A small-molecule ligand and the protein it binds are described below.
Small molecule (SMILES): CC(=O)N[C@H]1[C@@H](O[C@H]2[C@H](O)[C@@H](NC(C)=O)CO[C@@H]2CO)O[C@H](CO)[C@@H](O[C@@H]2O[C@H](CO)[C@@H](O)[C@H](O)[C@@H]2O)[C@@H]1O

Binding-site contacts:
Ligand atom O6 contacts residue TYR420 of chain 2.A at 3.5 Å.
Ligand atom C7 contacts residue LEU472 of chain 2.A at 3.8 Å (hydrophobic).
Ligand atom C8 contacts residue TYR420 of chain 2.A at 3.5 Å (hydrophobic).
Ligand atom C8 contacts residue LEU472 of chain 2.A at 3.9 Å (hydrophobic).
Ligand atom C7 contacts residue ASP442 of chain 2.A at 3.8 Å.
Ligand atom C8 contacts residue LYS475 of chain 2.A at 3.8 Å.
Ligand atom C5 contacts residue LEU468 of chain 2.A at 3.9 Å (hydrophobic).
Ligand atom O5 contacts residue ARG441 of chain 2.A at 3.7 Å.
Ligand atom C3 contacts residue ASP442 of chain 2.A at 3.4 Å.
Ligand atom O6 contacts residue LEU468 of chain 2.A at 4.0 Å.
Ligand atom C5 contacts residue ASN476 of chain 2.A at 4.0 Å.
Ligand atom O2 contacts residue ARG441 of chain 2.A at 3.8 Å.
Ligand atom O5 contacts residue ASN476 of chain 2.A at 2.7 Å (h-bond).
Ligand atom C1 contacts residue ASP442 of chain 2.A at 3.9 Å.
Ligand atom N2 contacts residue ASN476 of chain 2.A at 2.8 Å (h-bond).
Ligand atom O3 contacts residue LEU468 of chain 2.A at 4.0 Å.
Ligand atom C3 contacts residue ASN476 of chain 2.A at 3.9 Å.
Ligand atom N2 contacts residue ASP442 of chain 2.A at 2.7 Å (salt-bridge).
Ligand atom C2 contacts residue LEU468 of chain 2.A at 4.1 Å (hydrophobic).
Ligand atom O7 contacts residue ASN476 of chain 2.A at 3.3 Å (h-bond).
Ligand atom C6 contacts residue LEU472 of chain 2.A at 4.0 Å (hydrophobic).
Ligand atom O5 contacts residue ASP442 of chain 2.A at 3.9 Å.
Ligand atom C3 contacts residue ARG441 of chain 2.A at 3.9 Å.
Ligand atom O5 contacts residue LEU468 of chain 2.A at 3.8 Å.
Ligand atom N2 contacts residue LEU472 of chain 2.A at 2.8 Å (h-bond).
Ligand atom O3 contacts residue ARG441 of chain 2.A at 3.2 Å.
Ligand atom C6 contacts residue ARG441 of chain 2.A at 3.8 Å.
Ligand atom C2 contacts residue ASP442 of chain 2.A at 3.5 Å.
Ligand atom C2 contacts residue ASN476 of chain 2.A at 2.5 Å.
Ligand atom O3 contacts residue LEU472 of chain 2.A at 3.9 Å.
Ligand atom O4 contacts residue ASP442 of chain 2.A at 3.8 Å.
Ligand atom C6 contacts residue TYR420 of chain 2.A at 3.5 Å (hydrophobic).
Ligand atom C7 contacts residue ASN476 of chain 2.A at 3.2 Å.
Ligand atom O6 contacts residue ASP442 of chain 2.A at 3.6 Å.
Ligand atom C8 contacts residue ASP442 of chain 2.A at 4.0 Å.
Ligand atom C2 contacts residue LEU472 of chain 2.A at 3.4 Å (hydrophobic).
Ligand atom O6 contacts residue ARG441 of chain 2.A at 3.3 Å (salt-bridge).
Ligand atom C8 contacts residue ASN476 of chain 2.A at 3.8 Å.
Ligand atom C6 contacts residue ASP442 of chain 2.A at 3.4 Å.
Ligand atom C1 contacts residue ASN476 of chain 2.A at 1.9 Å.

Sequence of chain 2.A:
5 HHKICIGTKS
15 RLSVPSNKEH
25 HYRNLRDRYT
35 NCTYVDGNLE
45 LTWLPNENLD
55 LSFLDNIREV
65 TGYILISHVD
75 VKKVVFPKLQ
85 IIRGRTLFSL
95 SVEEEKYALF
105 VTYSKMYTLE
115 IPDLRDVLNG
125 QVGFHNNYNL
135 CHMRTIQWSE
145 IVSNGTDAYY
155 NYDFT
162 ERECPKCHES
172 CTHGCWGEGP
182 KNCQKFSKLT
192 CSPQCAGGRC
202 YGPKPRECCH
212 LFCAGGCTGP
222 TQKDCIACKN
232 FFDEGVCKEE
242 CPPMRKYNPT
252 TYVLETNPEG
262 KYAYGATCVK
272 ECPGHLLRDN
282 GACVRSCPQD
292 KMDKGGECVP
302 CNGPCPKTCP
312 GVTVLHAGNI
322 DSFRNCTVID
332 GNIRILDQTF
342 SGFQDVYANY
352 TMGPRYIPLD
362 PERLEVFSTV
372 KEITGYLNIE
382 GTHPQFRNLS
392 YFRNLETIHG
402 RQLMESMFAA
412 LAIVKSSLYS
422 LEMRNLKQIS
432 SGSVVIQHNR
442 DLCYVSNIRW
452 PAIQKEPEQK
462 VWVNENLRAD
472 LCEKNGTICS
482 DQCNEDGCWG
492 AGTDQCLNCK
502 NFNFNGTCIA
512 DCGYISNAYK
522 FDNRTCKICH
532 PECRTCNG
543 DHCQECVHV